This small molecule binds to this protein.
Small molecule (SMILES): N=C(NO)NCCC[C@H](N)C(=O)O

Sequence of chain 1.A:
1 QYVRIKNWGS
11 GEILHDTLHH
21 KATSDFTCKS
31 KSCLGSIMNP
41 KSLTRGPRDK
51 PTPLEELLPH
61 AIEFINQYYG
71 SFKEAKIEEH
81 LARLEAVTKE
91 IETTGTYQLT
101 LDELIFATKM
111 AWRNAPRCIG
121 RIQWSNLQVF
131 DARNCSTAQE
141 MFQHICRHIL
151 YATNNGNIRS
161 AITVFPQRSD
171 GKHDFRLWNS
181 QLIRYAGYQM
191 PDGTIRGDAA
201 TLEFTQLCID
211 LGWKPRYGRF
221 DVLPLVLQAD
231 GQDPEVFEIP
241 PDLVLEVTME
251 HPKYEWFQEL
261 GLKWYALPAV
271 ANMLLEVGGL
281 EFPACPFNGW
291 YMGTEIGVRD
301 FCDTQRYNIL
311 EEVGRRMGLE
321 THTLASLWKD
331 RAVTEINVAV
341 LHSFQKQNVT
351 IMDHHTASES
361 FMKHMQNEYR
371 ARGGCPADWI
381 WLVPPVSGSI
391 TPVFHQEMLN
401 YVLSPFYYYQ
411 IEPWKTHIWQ

Binding-site contacts:
Ligand atom NH2 contacts residue PRO268 of chain 1.A at 3.9 Å.
Ligand atom C contacts residue GLN181 of chain 1.A at 3.7 Å.
Ligand atom O contacts residue TYR291 of chain 1.A at 3.1 Å.
Ligand atom NH1 contacts residue TRP290 of chain 1.A at 4.1 Å.
Ligand atom CZ contacts residue HEM1 of chain 1.C at 3.7 Å.
Ligand atom OH1 contacts residue HEM1 of chain 1.C at 3.1 Å (h-bond).
Ligand atom CG contacts residue HEM1 of chain 1.C at 3.6 Å.
Ligand atom OXT contacts residue ASP300 of chain 1.A at 3.8 Å.
Ligand atom CA contacts residue GLU295 of chain 1.A at 3.5 Å.
Ligand atom NE contacts residue PRO268 of chain 1.A at 3.6 Å.
Ligand atom C contacts residue ASP300 of chain 1.A at 3.7 Å.
Ligand atom OH1 contacts residue PRO268 of chain 1.A at 4.0 Å.
Ligand atom CD contacts residue VAL270 of chain 1.A at 4.0 Å (hydrophobic).
Ligand atom CD contacts residue PRO268 of chain 1.A at 4.1 Å (hydrophobic).
Ligand atom N contacts residue HEM1 of chain 1.C at 2.8 Å (h-bond).
Ligand atom OXT contacts residue TYR265 of chain 1.A at 3.6 Å.
Ligand atom CA contacts residue GLN181 of chain 1.A at 3.8 Å.
Ligand atom O contacts residue GLU295 of chain 1.A at 3.3 Å.
Ligand atom OXT contacts residue TYR291 of chain 1.A at 2.7 Å (h-bond).
Ligand atom CZ contacts residue GLU295 of chain 1.A at 3.7 Å.
Ligand atom NH2 contacts residue TRP290 of chain 1.A at 2.7 Å (h-bond).
Ligand atom OH1 contacts residue GLY289 of chain 1.A at 3.2 Å (h-bond).
Ligand atom CA contacts residue HEM1 of chain 1.C at 3.8 Å.
Ligand atom C contacts residue GLU295 of chain 1.A at 4.1 Å.
Ligand atom N contacts residue GLU295 of chain 1.A at 2.8 Å (salt-bridge).
Ligand atom CB contacts residue GLU295 of chain 1.A at 3.3 Å.
Ligand atom CZ contacts residue TRP290 of chain 1.A at 3.7 Å (hydrophobic).
Ligand atom O contacts residue ASP300 of chain 1.A at 2.8 Å (salt-bridge).
Ligand atom CG contacts residue GLU295 of chain 1.A at 3.5 Å.
Ligand atom CD contacts residue GLU295 of chain 1.A at 3.8 Å.
Ligand atom C contacts residue TYR291 of chain 1.A at 3.3 Å (hydrophobic).
Ligand atom OH1 contacts residue TRP290 of chain 1.A at 3.5 Å (h-bond).
Ligand atom NH2 contacts residue HEM1 of chain 1.C at 3.2 Å.
Ligand atom NE contacts residue GLU295 of chain 1.A at 2.9 Å (salt-bridge).
Ligand atom CZ contacts residue PRO268 of chain 1.A at 3.6 Å (hydrophobic).
Ligand atom OXT contacts residue GLN181 of chain 1.A at 3.0 Å (h-bond).
Ligand atom NH1 contacts residue PRO268 of chain 1.A at 3.9 Å.
Ligand atom NH2 contacts residue GLU295 of chain 1.A at 3.0 Å (salt-bridge).
Ligand atom NH2 contacts residue TYR291 of chain 1.A at 4.0 Å.
Ligand atom NH1 contacts residue HEM1 of chain 1.C at 3.7 Å.